Binding-site contacts:
Ligand atom O8 contacts residue CYS97 of chain 1.A at 4.4 Å.
Ligand atom C3 contacts residue LEU53 of chain 1.A at 4.1 Å (hydrophobic).
Ligand atom C5 contacts residue VAL48 of chain 1.A at 4.1 Å (hydrophobic).
Ligand atom N9 contacts residue ASN101 of chain 1.A at 4.1 Å.
Ligand atom C3 contacts residue ILE107 of chain 1.A at 4.1 Å (hydrophobic).
Ligand atom C10 contacts residue LEU53 of chain 1.A at 4.1 Å (hydrophobic).
Ligand atom C7 contacts residue ILE107 of chain 1.A at 4.4 Å (hydrophobic).
Ligand atom C7 contacts residue VAL48 of chain 1.A at 4.4 Å (hydrophobic).
Ligand atom C10 contacts residue ILE107 of chain 1.A at 4.4 Å (hydrophobic).
Ligand atom C2 contacts residue ILE107 of chain 1.A at 4.4 Å (hydrophobic).
Ligand atom C4 contacts residue ILE107 of chain 1.A at 4.0 Å (hydrophobic).
Ligand atom C7 contacts residue TYR58 of chain 1.A at 4.0 Å (hydrophobic).
Ligand atom N9 contacts residue LEU55 of chain 1.A at 3.9 Å.
Ligand atom C4 contacts residue LEU53 of chain 1.A at 4.2 Å (hydrophobic).
Ligand atom O8 contacts residue ILE107 of chain 1.A at 4.4 Å.
Ligand atom C3 contacts residue PRO43 of chain 1.A at 3.5 Å (hydrophobic).
Ligand atom BR1 contacts residue TRP42 of chain 1.A at 4.3 Å.
Ligand atom C6 contacts residue TYR58 of chain 1.A at 4.5 Å (hydrophobic).
Ligand atom O8 contacts residue ASN101 of chain 1.A at 2.7 Å (h-bond).
Ligand atom C10 contacts residue LEU55 of chain 1.A at 4.4 Å (hydrophobic).
Ligand atom C11 contacts residue LEU53 of chain 1.A at 4.0 Å (hydrophobic).
Ligand atom C7 contacts residue ASN101 of chain 1.A at 3.7 Å.
Ligand atom O8 contacts residue TYR58 of chain 1.A at 3.9 Å.
Ligand atom C5 contacts residue LEU53 of chain 1.A at 4.2 Å (hydrophobic).
Ligand atom O8 contacts residue TYR100 of chain 1.A at 4.2 Å.
Ligand atom C6 contacts residue VAL48 of chain 1.A at 3.3 Å (hydrophobic).
Ligand atom BR1 contacts residue LEU53 of chain 1.A at 4.0 Å.
Ligand atom C2 contacts residue LEU53 of chain 1.A at 3.9 Å (hydrophobic).
Ligand atom C4 contacts residue PRO43 of chain 1.A at 3.6 Å (hydrophobic).
Ligand atom C5 contacts residue ILE107 of chain 1.A at 4.2 Å (hydrophobic).

Sequence of chain 1.A:
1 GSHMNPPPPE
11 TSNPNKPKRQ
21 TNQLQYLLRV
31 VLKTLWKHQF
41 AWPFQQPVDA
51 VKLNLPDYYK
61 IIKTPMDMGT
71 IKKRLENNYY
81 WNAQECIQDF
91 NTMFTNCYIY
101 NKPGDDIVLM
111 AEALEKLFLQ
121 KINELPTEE

A protein and the small-molecule ligand that binds it are described below.
Small molecule (SMILES): O=C1Cc2ccc(Br)cc2N1